Binding-site contacts:
Ligand atom O contacts residue THR99 of chain 2.A at 3.2 Å.
Ligand atom CG contacts residue THR96 of chain 2.A at 3.3 Å.
Ligand atom CG contacts residue LYS95 of chain 2.A at 3.2 Å.
Ligand atom O contacts residue VAL43 of chain 2.A at 2.7 Å (h-bond).
Ligand atom N contacts residue LYS95 of chain 2.A at 3.4 Å (salt-bridge).
Ligand atom OD1 contacts residue ASP92 of chain 2.A at 3.1 Å (salt-bridge).
Ligand atom N contacts residue VAL43 of chain 2.A at 2.8 Å (h-bond).
Ligand atom CG1 contacts residue PHE102 of chain 2.A at 3.4 Å (hydrophobic).
Ligand atom ND2 contacts residue ASP92 of chain 2.A at 2.9 Å (salt-bridge).
Ligand atom N contacts residue GLY98 of chain 2.A at 2.7 Å (h-bond).
Ligand atom CA contacts residue GLY98 of chain 2.A at 3.5 Å.
Ligand atom CD1 contacts residue PHE102 of chain 2.A at 3.5 Å (hydrophobic).
Ligand atom N contacts residue PHE102 of chain 2.A at 3.0 Å (h-bond).
Ligand atom CA contacts residue LYS95 of chain 2.A at 3.5 Å.
Ligand atom ND2 contacts residue ILE75 of chain 2.A at 3.1 Å (h-bond).
Ligand atom O contacts residue THR44 of chain 2.A at 3.0 Å.
Ligand atom CB contacts residue ASP40 of chain 2.A at 3.4 Å.
Ligand atom OD1 contacts residue VAL43 of chain 2.A at 2.5 Å.
Ligand atom CG contacts residue ASP92 of chain 2.A at 3.3 Å.
Ligand atom N contacts residue ILE41 of chain 2.A at 3.1 Å (h-bond).
Ligand atom CA contacts residue ILE41 of chain 2.A at 3.4 Å (hydrophobic).
Ligand atom CA contacts residue THR100 of chain 2.A at 3.3 Å.
Ligand atom O contacts residue THR42 of chain 2.A at 3.4 Å.
Ligand atom O contacts residue ILE41 of chain 2.A at 3.5 Å (h-bond).
Ligand atom N contacts residue THR100 of chain 2.A at 2.9 Å (h-bond).
Ligand atom O contacts residue ASP40 of chain 2.A at 3.3 Å.
Ligand atom NE contacts residue THR42 of chain 2.A at 3.5 Å.
Ligand atom O contacts residue GLY98 of chain 2.A at 3.2 Å (h-bond).
Ligand atom O contacts residue THR100 of chain 2.A at 3.0 Å (h-bond).
Ligand atom CA contacts residue VAL43 of chain 2.A at 3.5 Å (hydrophobic).
Ligand atom CG contacts residue VAL43 of chain 2.A at 3.5 Å (hydrophobic).
Ligand atom CB contacts residue LYS95 of chain 2.A at 3.4 Å.
Ligand atom O contacts residue VAL43 of chain 2.A at 3.4 Å (h-bond).
Ligand atom CD1 contacts residue ILE49 of chain 2.A at 3.4 Å (hydrophobic).
Ligand atom ND2 contacts residue THR96 of chain 2.A at 2.8 Å (h-bond).
Ligand atom CB contacts residue THR96 of chain 2.A at 3.0 Å.
Ligand atom O contacts residue LYS101 of chain 2.A at 3.4 Å.
Ligand atom CD1 contacts residue THR42 of chain 2.A at 3.4 Å.
Ligand atom O contacts residue PHE102 of chain 2.A at 2.9 Å (h-bond).
Ligand atom N contacts residue ASP40 of chain 2.A at 3.2 Å (salt-bridge).

Sequence of chain 2.A:
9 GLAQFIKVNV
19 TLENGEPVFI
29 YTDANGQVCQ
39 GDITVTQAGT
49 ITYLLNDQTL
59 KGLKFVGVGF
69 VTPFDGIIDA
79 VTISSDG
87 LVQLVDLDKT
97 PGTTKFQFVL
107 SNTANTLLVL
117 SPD

The small molecule below binds the protein below.
Small molecule (SMILES): CC[C@H](C)[C@H](NC(=O)[C@H](CCC(N)=O)NC(=O)[C@@H]1CCCN1)C(=O)N[C@H](C(=O)N[C@@H](CC(N)=O)C(=O)N[C@@H](CCCN=C(N)N)C(=O)N1CCC[C@H]1C=O)[C@@H](C)CC